Binding-site contacts:
Ligand atom C4 contacts residue ALA99 of chain 1.B at 3.7 Å (hydrophobic).
Ligand atom C11 contacts residue SER95 of chain 1.B at 3.3 Å.
Ligand atom N42 contacts residue ARG89 of chain 1.B at 3.4 Å.
Ligand atom N34 contacts residue SER56 of chain 1.B at 3.2 Å (h-bond).
Ligand atom C3 contacts residue ARG52 of chain 1.B at 3.5 Å.
Ligand atom F47 contacts residue VAL91 of chain 1.B at 3.2 Å.
Ligand atom C21 contacts residue PHE55 of chain 1.B at 3.4 Å (hydrophobic).
Ligand atom N36 contacts residue SER56 of chain 1.B at 2.7 Å (h-bond).
Ligand atom C9 contacts residue ASP57 of chain 1.B at 3.3 Å.
Ligand atom C29 contacts residue TYR145 of chain 1.B at 3.5 Å (hydrophobic).
Ligand atom O45 contacts residue ARG89 of chain 1.B at 3.2 Å (salt-bridge).
Ligand atom C13 contacts residue GLU46 of chain 1.B at 3.6 Å.
Ligand atom F47 contacts residue PHE47 of chain 1.B at 3.2 Å.
Ligand atom C11 contacts residue PHE96 of chain 1.B at 3.4 Å (hydrophobic).
Ligand atom C1 contacts residue GLU46 of chain 1.B at 3.5 Å.
Ligand atom N36 contacts residue LEU58 of chain 1.B at 3.5 Å.
Ligand atom C6 contacts residue ALA43 of chain 1.B at 3.6 Å (hydrophobic).
Ligand atom C21 contacts residue ARG89 of chain 1.B at 3.6 Å.
Ligand atom N35 contacts residue PHE55 of chain 1.B at 3.5 Å.
Ligand atom C22 contacts residue SER56 of chain 1.B at 3.3 Å.
Ligand atom O39 contacts residue PHE47 of chain 1.B at 3.6 Å.
Ligand atom C4 contacts residue PHE96 of chain 1.B at 3.6 Å (hydrophobic).
Ligand atom C25 contacts residue PHE55 of chain 1.B at 3.6 Å (hydrophobic).
Ligand atom C33 contacts residue TYR51 of chain 1.B at 3.6 Å (hydrophobic).
Ligand atom C7 contacts residue SER56 of chain 1.B at 3.5 Å.
Ligand atom O38 contacts residue ALA92 of chain 1.B at 3.5 Å.
Ligand atom C4 contacts residue ARG52 of chain 1.B at 3.5 Å.
Ligand atom O39 contacts residue TYR51 of chain 1.B at 3.6 Å.
Ligand atom C18 contacts residue TYR51 of chain 1.B at 3.5 Å (hydrophobic).
Ligand atom N34 contacts residue LEU58 of chain 1.B at 3.0 Å (h-bond).
Ligand atom C27 contacts residue TYR145 of chain 1.B at 3.6 Å (hydrophobic).
Ligand atom C26 contacts residue LEU80 of chain 1.B at 3.4 Å (hydrophobic).
Ligand atom C3 contacts residue THR59 of chain 1.B at 3.5 Å.
Ligand atom N42 contacts residue PHE55 of chain 1.B at 3.7 Å.
Ligand atom C30 contacts residue GLY88 of chain 1.B at 3.4 Å.
Ligand atom S40 contacts residue PHE47 of chain 1.B at 3.6 Å.
Ligand atom C9 contacts residue THR59 of chain 1.B at 3.7 Å.
Ligand atom O45 contacts residue ASN86 of chain 1.B at 3.2 Å (h-bond).
Ligand atom C8 contacts residue ARG82 of chain 1.B at 3.5 Å.
Ligand atom C12 contacts residue TYR51 of chain 1.B at 3.2 Å (hydrophobic).

Sequence of chain 1.B:
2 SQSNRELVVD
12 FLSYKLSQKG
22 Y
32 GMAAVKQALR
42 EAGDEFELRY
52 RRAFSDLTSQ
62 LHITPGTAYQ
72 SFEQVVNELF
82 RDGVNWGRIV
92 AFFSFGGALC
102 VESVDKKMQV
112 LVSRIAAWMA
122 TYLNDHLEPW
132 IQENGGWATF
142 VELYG

A protein and the small-molecule ligand that binds it are described below.
Small molecule (SMILES): CN(C)CC#Cc1ccc(OCCCc2sc(N3CCc4cccc(C(=O)Nc5nc6ccccc6s5)c4C3)nc2C(=O)O)c(F)c1